Sequence of chain 1.A:
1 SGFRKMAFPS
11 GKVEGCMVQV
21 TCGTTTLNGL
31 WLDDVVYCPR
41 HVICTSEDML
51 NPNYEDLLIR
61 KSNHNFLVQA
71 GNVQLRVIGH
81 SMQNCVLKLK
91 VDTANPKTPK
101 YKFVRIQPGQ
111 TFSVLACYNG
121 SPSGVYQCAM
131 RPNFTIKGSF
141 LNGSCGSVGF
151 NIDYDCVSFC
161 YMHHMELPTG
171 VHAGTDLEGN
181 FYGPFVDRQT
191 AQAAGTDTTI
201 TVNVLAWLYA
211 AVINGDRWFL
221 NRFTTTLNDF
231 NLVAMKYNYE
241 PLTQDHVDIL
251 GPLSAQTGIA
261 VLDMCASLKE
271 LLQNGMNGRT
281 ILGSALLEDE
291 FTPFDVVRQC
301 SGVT

Binding-site contacts:
Ligand atom C13 contacts residue ASN142 of chain 1.A at 3.7 Å.
Ligand atom C13 contacts residue LEU141 of chain 1.A at 3.5 Å (hydrophobic).
Ligand atom C14 contacts residue ASN142 of chain 1.A at 3.5 Å.
Ligand atom N1 contacts residue SER144 of chain 1.A at 3.5 Å (h-bond).
Ligand atom C9 contacts residue HIS41 of chain 1.A at 3.7 Å.
Ligand atom C12 contacts residue GLU166 of chain 1.A at 3.7 Å.
Ligand atom C6 contacts residue MET165 of chain 1.A at 3.7 Å (hydrophobic).
Ligand atom C11 contacts residue HIS163 of chain 1.A at 3.2 Å.
Ligand atom C7 contacts residue HIS41 of chain 1.A at 3.9 Å.
Ligand atom C18 contacts residue ASN142 of chain 1.A at 3.9 Å.
Ligand atom C12 contacts residue LEU141 of chain 1.A at 3.6 Å (hydrophobic).
Ligand atom C17 contacts residue ASN142 of chain 1.A at 3.7 Å.
Ligand atom C8 contacts residue MET165 of chain 1.A at 3.3 Å (hydrophobic).
Ligand atom C13 contacts residue GLU166 of chain 1.A at 3.9 Å.
Ligand atom N1 contacts residue PHE140 of chain 1.A at 3.5 Å.
Ligand atom C7 contacts residue ASP187 of chain 1.A at 3.7 Å.
Ligand atom C4 contacts residue GLN189 of chain 1.A at 3.9 Å.
Ligand atom N1 contacts residue HIS163 of chain 1.A at 2.9 Å (h-bond).
Ligand atom C15 contacts residue ASN142 of chain 1.A at 3.6 Å.
Ligand atom C9 contacts residue HIS164 of chain 1.A at 3.3 Å.
Ligand atom C5 contacts residue MET49 of chain 1.A at 3.4 Å (hydrophobic).
Ligand atom O contacts residue GLU166 of chain 1.A at 3.4 Å (salt-bridge).
Ligand atom C14 contacts residue PHE140 of chain 1.A at 3.6 Å (hydrophobic).
Ligand atom C13 contacts residue PHE140 of chain 1.A at 3.8 Å (hydrophobic).
Ligand atom C12 contacts residue PHE140 of chain 1.A at 3.2 Å (hydrophobic).
Ligand atom C11 contacts residue SER144 of chain 1.A at 3.9 Å.
Ligand atom C7 contacts residue HIS164 of chain 1.A at 3.6 Å.
Ligand atom C4 contacts residue MET49 of chain 1.A at 3.6 Å (hydrophobic).
Ligand atom C8 contacts residue ASP187 of chain 1.A at 3.0 Å.
Ligand atom C16 contacts residue ASN142 of chain 1.A at 3.7 Å.
Ligand atom N contacts residue CYS145 of chain 1.A at 3.4 Å (h-bond).
Ligand atom C7 contacts residue MET165 of chain 1.A at 3.3 Å (hydrophobic).
Ligand atom N1 contacts residue GLU166 of chain 1.A at 3.8 Å.
Ligand atom C11 contacts residue CYS145 of chain 1.A at 3.8 Å (hydrophobic).
Ligand atom C14 contacts residue LEU141 of chain 1.A at 3.5 Å (hydrophobic).
Ligand atom C11 contacts residue GLU166 of chain 1.A at 3.9 Å.
Ligand atom O contacts residue MET165 of chain 1.A at 3.8 Å.
Ligand atom C6 contacts residue HIS164 of chain 1.A at 3.9 Å.
Ligand atom C14 contacts residue GLU166 of chain 1.A at 3.6 Å.
Ligand atom C8 contacts residue HIS164 of chain 1.A at 3.8 Å.

Sequence of chain 2.A:
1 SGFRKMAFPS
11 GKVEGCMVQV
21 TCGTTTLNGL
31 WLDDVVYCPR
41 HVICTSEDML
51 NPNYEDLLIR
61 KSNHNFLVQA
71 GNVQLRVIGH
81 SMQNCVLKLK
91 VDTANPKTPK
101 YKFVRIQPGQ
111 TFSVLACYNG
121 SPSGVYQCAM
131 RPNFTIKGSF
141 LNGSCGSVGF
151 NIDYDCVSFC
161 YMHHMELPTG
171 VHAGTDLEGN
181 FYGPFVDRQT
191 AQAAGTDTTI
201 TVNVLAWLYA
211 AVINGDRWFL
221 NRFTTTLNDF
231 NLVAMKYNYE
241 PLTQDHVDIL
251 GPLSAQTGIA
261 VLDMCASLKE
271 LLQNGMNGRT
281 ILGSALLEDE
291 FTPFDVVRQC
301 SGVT

The small molecule below binds the protein below.
Small molecule (SMILES): C#Cc1cccc(CC(=O)Nc2cncc3ccccc23)c1